This small molecule binds to this protein.
Small molecule (SMILES): O=C(O)c1ccccc1CCC1Oc2ccccc2O1

Binding-site contacts:
Ligand atom O13 contacts residue TRP194 of chain 2.A at 3.6 Å.
Ligand atom C10 contacts residue NAD1 of chain 2.D at 3.8 Å.
Ligand atom C17 contacts residue PRO98 of chain 2.A at 3.8 Å (hydrophobic).
Ligand atom C05 contacts residue HIS95 of chain 2.A at 3.8 Å.
Ligand atom C19 contacts residue GLN150 of chain 2.A at 3.8 Å.
Ligand atom C06 contacts residue LEU193 of chain 2.A at 3.5 Å (hydrophobic).
Ligand atom C05 contacts residue NAD1 of chain 2.D at 3.2 Å.
Ligand atom C04 contacts residue NAD1 of chain 2.D at 3.3 Å.
Ligand atom C10 contacts residue TRP194 of chain 2.A at 3.6 Å (hydrophobic).
Ligand atom O01 contacts residue SER143 of chain 2.A at 2.7 Å (h-bond).
Ligand atom O03 contacts residue TYR255 of chain 3.A at 3.3 Å (h-bond).
Ligand atom C11 contacts residue GLN150 of chain 2.A at 3.4 Å.
Ligand atom C04 contacts residue HIS95 of chain 2.A at 3.8 Å.
Ligand atom C08 contacts residue TRP194 of chain 2.A at 3.6 Å (hydrophobic).
Ligand atom C12 contacts residue GLN150 of chain 2.A at 3.7 Å.
Ligand atom C02 contacts residue TYR156 of chain 2.A at 3.6 Å (hydrophobic).
Ligand atom O01 contacts residue TYR156 of chain 2.A at 2.6 Å (h-bond).
Ligand atom O20 contacts residue HIS95 of chain 2.A at 3.6 Å (h-bond).
Ligand atom C05 contacts residue TYR156 of chain 2.A at 3.2 Å (hydrophobic).
Ligand atom C09 contacts residue NAD1 of chain 2.D at 3.5 Å.
Ligand atom C15 contacts residue TRP194 of chain 2.A at 3.8 Å (hydrophobic).
Ligand atom C02 contacts residue NAD1 of chain 2.D at 3.3 Å.
Ligand atom O20 contacts residue GLN150 of chain 2.A at 2.8 Å (h-bond).
Ligand atom C14 contacts residue LEU197 of chain 2.A at 3.8 Å (hydrophobic).
Ligand atom C04 contacts residue TYR156 of chain 2.A at 3.8 Å (hydrophobic).
Ligand atom C06 contacts residue HIS95 of chain 2.A at 3.7 Å.
Ligand atom C16 contacts residue LEU197 of chain 2.A at 3.7 Å (hydrophobic).
Ligand atom C07 contacts residue NAD1 of chain 2.D at 3.6 Å.
Ligand atom C15 contacts residue LEU197 of chain 2.A at 3.6 Å (hydrophobic).
Ligand atom C16 contacts residue THR207 of chain 2.A at 3.8 Å.
Ligand atom C06 contacts residue NAD1 of chain 2.D at 3.5 Å.
Ligand atom C07 contacts residue LEU193 of chain 2.A at 3.7 Å (hydrophobic).
Ligand atom O01 contacts residue NAD1 of chain 2.D at 3.1 Å.
Ligand atom C02 contacts residue SER143 of chain 2.A at 3.5 Å.
Ligand atom C08 contacts residue NAD1 of chain 2.D at 3.5 Å.
Ligand atom O03 contacts residue SER143 of chain 2.A at 3.5 Å (h-bond).
Ligand atom C10 contacts residue ASN188 of chain 2.A at 3.5 Å.
Ligand atom C12 contacts residue LEU197 of chain 2.A at 3.9 Å (hydrophobic).
Ligand atom O03 contacts residue NAD1 of chain 2.D at 3.8 Å.
Ligand atom C18 contacts residue PRO98 of chain 2.A at 3.8 Å (hydrophobic).

Sequence of chain 3.A:
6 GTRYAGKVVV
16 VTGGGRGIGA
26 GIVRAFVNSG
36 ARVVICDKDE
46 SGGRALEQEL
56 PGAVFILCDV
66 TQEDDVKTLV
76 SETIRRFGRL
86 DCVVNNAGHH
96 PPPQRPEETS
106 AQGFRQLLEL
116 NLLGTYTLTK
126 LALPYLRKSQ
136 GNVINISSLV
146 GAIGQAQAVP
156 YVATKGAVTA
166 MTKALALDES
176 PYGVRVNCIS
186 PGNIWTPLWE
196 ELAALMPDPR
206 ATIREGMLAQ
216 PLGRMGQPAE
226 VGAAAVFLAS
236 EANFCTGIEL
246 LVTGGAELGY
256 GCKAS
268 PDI

Sequence of chain 2.A:
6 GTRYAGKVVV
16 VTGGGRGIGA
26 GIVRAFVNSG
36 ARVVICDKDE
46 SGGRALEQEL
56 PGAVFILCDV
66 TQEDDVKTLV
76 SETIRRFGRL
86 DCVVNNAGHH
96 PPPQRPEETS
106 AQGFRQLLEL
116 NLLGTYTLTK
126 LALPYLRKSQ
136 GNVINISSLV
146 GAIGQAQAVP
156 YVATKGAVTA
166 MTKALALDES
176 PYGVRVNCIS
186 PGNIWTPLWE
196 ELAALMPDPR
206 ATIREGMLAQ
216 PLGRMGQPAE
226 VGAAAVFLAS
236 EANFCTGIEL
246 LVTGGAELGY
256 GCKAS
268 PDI